Binding-site contacts:
Ligand atom C6 contacts residue LEU118 of chain 1.B at 3.5 Å (hydrophobic).
Ligand atom C6 contacts residue VAL111 of chain 1.B at 4.4 Å (hydrophobic).
Ligand atom C1 contacts residue PHE153 of chain 1.B at 3.9 Å (hydrophobic).
Ligand atom C3 contacts residue VAL103 of chain 1.B at 3.9 Å (hydrophobic).
Ligand atom C6 contacts residue LEU121 of chain 1.B at 3.5 Å (hydrophobic).
Ligand atom C4 contacts residue ALA99 of chain 1.B at 3.7 Å (hydrophobic).
Ligand atom C5 contacts residue LEU118 of chain 1.B at 3.7 Å (hydrophobic).
Ligand atom C2 contacts residue PHE153 of chain 1.B at 4.3 Å (hydrophobic).
Ligand atom C5 contacts residue LEU121 of chain 1.B at 4.3 Å (hydrophobic).
Ligand atom C2 contacts residue ALA99 of chain 1.B at 3.7 Å (hydrophobic).
Ligand atom C1 contacts residue GLU102 of chain 1.B at 3.7 Å.
Ligand atom C5 contacts residue ALA99 of chain 1.B at 4.3 Å (hydrophobic).
Ligand atom C1 contacts residue LEU118 of chain 1.B at 4.3 Å (hydrophobic).
Ligand atom C1' contacts residue LEU121 of chain 1.B at 4.2 Å (hydrophobic).
Ligand atom C6 contacts residue PHE153 of chain 1.B at 4.4 Å (hydrophobic).
Ligand atom C2 contacts residue VAL103 of chain 1.B at 4.2 Å (hydrophobic).
Ligand atom C4' contacts residue LEU84 of chain 1.B at 3.4 Å (hydrophobic).
Ligand atom C1 contacts residue VAL111 of chain 1.B at 3.6 Å (hydrophobic).
Ligand atom C5 contacts residue VAL87 of chain 1.B at 3.8 Å (hydrophobic).
Ligand atom C3 contacts residue ILE78 of chain 1.B at 4.5 Å (hydrophobic).
Ligand atom C2 contacts residue GLU102 of chain 1.B at 4.0 Å.
Ligand atom C3 contacts residue VAL111 of chain 1.B at 4.0 Å (hydrophobic).
Ligand atom C1' contacts residue GLU102 of chain 1.B at 2.7 Å.
Ligand atom C4' contacts residue TYR88 of chain 1.B at 3.5 Å (hydrophobic).
Ligand atom C4' contacts residue ILE78 of chain 1.B at 3.8 Å (hydrophobic).
Ligand atom C1' contacts residue PHE153 of chain 1.B at 3.9 Å (hydrophobic).
Ligand atom C4' contacts residue ALA99 of chain 1.B at 4.0 Å (hydrophobic).
Ligand atom C1 contacts residue LEU121 of chain 1.B at 4.3 Å (hydrophobic).
Ligand atom C4 contacts residue LEU84 of chain 1.B at 4.4 Å (hydrophobic).
Ligand atom C3 contacts residue ALA99 of chain 1.B at 3.5 Å (hydrophobic).
Ligand atom C6 contacts residue VAL87 of chain 1.B at 4.5 Å (hydrophobic).
Ligand atom C1' contacts residue VAL111 of chain 1.B at 3.9 Å (hydrophobic).
Ligand atom C2 contacts residue VAL111 of chain 1.B at 3.4 Å (hydrophobic).

Sequence of chain 1.B:
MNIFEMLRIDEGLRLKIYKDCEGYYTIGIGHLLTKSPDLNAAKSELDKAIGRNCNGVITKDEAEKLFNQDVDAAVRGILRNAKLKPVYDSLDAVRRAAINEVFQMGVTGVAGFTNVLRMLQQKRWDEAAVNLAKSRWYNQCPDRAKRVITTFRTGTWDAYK

This small molecule binds to this protein.
Small molecule (SMILES): Cc1ccc(C)cc1